Sequence of chain 1.A:
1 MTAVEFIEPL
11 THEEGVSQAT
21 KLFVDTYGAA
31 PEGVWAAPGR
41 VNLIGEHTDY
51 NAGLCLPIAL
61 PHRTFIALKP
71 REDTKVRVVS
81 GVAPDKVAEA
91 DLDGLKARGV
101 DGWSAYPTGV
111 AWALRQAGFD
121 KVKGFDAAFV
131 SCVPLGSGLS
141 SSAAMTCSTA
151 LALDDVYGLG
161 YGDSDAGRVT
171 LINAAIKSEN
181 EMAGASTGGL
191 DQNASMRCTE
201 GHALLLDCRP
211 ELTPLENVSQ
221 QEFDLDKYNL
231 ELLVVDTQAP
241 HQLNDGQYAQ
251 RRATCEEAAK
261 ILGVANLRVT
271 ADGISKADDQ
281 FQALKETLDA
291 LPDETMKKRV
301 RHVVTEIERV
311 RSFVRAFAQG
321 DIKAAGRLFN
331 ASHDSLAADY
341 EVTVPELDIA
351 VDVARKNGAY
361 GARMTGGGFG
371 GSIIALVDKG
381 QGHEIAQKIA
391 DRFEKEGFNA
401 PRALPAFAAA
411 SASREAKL

The protein below binds the small molecule below.
Small molecule (SMILES): OC[C@H]1O[C@@H](O)[C@H](F)[C@@H](O)[C@H]1O

Binding-site contacts:
Ligand atom C6 contacts residue HIS47 of chain 1.A at 3.5 Å.
Ligand atom O3 contacts residue ASP49 of chain 1.A at 2.6 Å (salt-bridge).
Ligand atom O4 contacts residue TYR248 of chain 1.A at 2.8 Å (h-bond).
Ligand atom C3 contacts residue ASP191 of chain 1.A at 3.7 Å.
Ligand atom C2 contacts residue TYR248 of chain 1.A at 3.5 Å (hydrophobic).
Ligand atom O6 contacts residue GAF1 of chain 1.M at 0.0 Å (h-bond).
Ligand atom O5 contacts residue GLY367 of chain 1.A at 3.2 Å.
Ligand atom C1 contacts residue GAF1 of chain 1.M at 0.2 Å.
Ligand atom C5 contacts residue GAF1 of chain 1.M at 0.0 Å.
Ligand atom C2 contacts residue GAF1 of chain 1.M at 0.1 Å.
Ligand atom C1 contacts residue GLY367 of chain 1.A at 3.7 Å.
Ligand atom C3 contacts residue ASP49 of chain 1.A at 3.5 Å.
Ligand atom O1 contacts residue TYR248 of chain 1.A at 3.8 Å.
Ligand atom O4 contacts residue ASP49 of chain 1.A at 2.7 Å (salt-bridge).
Ligand atom C6 contacts residue GAF1 of chain 1.M at 0.1 Å.
Ligand atom C4 contacts residue LEU190 of chain 1.A at 3.7 Å (hydrophobic).
Ligand atom F2 contacts residue GAF1 of chain 1.M at 0.1 Å.
Ligand atom O1 contacts residue GLY367 of chain 1.A at 3.6 Å.
Ligand atom O3 contacts residue GAF1 of chain 1.M at 0.1 Å (h-bond).
Ligand atom O4 contacts residue TYR50 of chain 1.A at 3.6 Å.
Ligand atom F2 contacts residue THR187 of chain 1.A at 3.3 Å.
Ligand atom O6 contacts residue HIS47 of chain 1.A at 2.8 Å (h-bond).
Ligand atom C3 contacts residue GAF1 of chain 1.M at 0.0 Å.
Ligand atom C4 contacts residue GAF1 of chain 1.M at 0.0 Å.
Ligand atom C6 contacts residue GLY366 of chain 1.A at 3.7 Å.
Ligand atom C4 contacts residue ASP49 of chain 1.A at 3.4 Å.
Ligand atom O3 contacts residue THR187 of chain 1.A at 3.8 Å.
Ligand atom O5 contacts residue GAF1 of chain 1.M at 0.0 Å (h-bond).
Ligand atom O6 contacts residue GLU46 of chain 1.A at 2.5 Å (salt-bridge).
Ligand atom C6 contacts residue GLU46 of chain 1.A at 3.3 Å.
Ligand atom C3 contacts residue TYR248 of chain 1.A at 3.8 Å (hydrophobic).
Ligand atom F2 contacts residue ASP191 of chain 1.A at 3.1 Å.
Ligand atom O3 contacts residue GLY188 of chain 1.A at 3.0 Å (h-bond).
Ligand atom O4 contacts residue GAF1 of chain 1.M at 0.0 Å (h-bond).
Ligand atom C4 contacts residue TYR248 of chain 1.A at 3.8 Å (hydrophobic).
Ligand atom O6 contacts residue LEU190 of chain 1.A at 3.5 Å.
Ligand atom O5 contacts residue TYR248 of chain 1.A at 3.3 Å.
Ligand atom O3 contacts residue TYR248 of chain 1.A at 3.5 Å (h-bond).
Ligand atom C5 contacts residue LEU190 of chain 1.A at 3.8 Å (hydrophobic).
Ligand atom O1 contacts residue GAF1 of chain 1.M at 1.3 Å.